Binding-site contacts:
Ligand atom C3 contacts residue ARG70 of chain 2.A at 3.9 Å.
Ligand atom C7 contacts residue ARG70 of chain 2.A at 3.9 Å.
Ligand atom C10 contacts residue ALA45 of chain 1.A at 3.5 Å (hydrophobic).
Ligand atom C11 contacts residue SER52 of chain 2.A at 3.3 Å.
Ligand atom O1 contacts residue HIS56 of chain 2.A at 3.9 Å.
Ligand atom C9 contacts residue ARG70 of chain 2.A at 3.8 Å.
Ligand atom C6 contacts residue VAL36 of chain 1.A at 3.9 Å (hydrophobic).
Ligand atom C2 contacts residue ARG70 of chain 2.A at 3.9 Å.
Ligand atom O2 contacts residue VAL66 of chain 2.A at 3.3 Å.
Ligand atom C9 contacts residue ALA42 of chain 1.A at 3.7 Å (hydrophobic).
Ligand atom C5 contacts residue TYR39 of chain 1.A at 3.9 Å (hydrophobic).
Ligand atom O1 contacts residue ARG70 of chain 2.A at 3.1 Å (salt-bridge).
Ligand atom C2 contacts residue VAL91 of chain 2.A at 3.8 Å (hydrophobic).
Ligand atom C2 contacts residue ALA42 of chain 1.A at 3.8 Å (hydrophobic).
Ligand atom C13 contacts residue VAL66 of chain 2.A at 3.4 Å (hydrophobic).
Ligand atom N1 contacts residue THR90 of chain 2.A at 3.7 Å.
Ligand atom C8 contacts residue ARG70 of chain 2.A at 3.9 Å.
Ligand atom O1 contacts residue VAL66 of chain 2.A at 3.3 Å.
Ligand atom C6 contacts residue ARG70 of chain 2.A at 3.5 Å.
Ligand atom C3 contacts residue ALA42 of chain 1.A at 3.6 Å (hydrophobic).
Ligand atom C4 contacts residue TYR39 of chain 1.A at 3.9 Å (hydrophobic).
Ligand atom C7 contacts residue VAL36 of chain 1.A at 3.9 Å (hydrophobic).
Ligand atom C3 contacts residue PRO41 of chain 1.A at 3.9 Å (hydrophobic).
Ligand atom C10 contacts residue PRO41 of chain 1.A at 3.3 Å (hydrophobic).
Ligand atom C3 contacts residue ALA45 of chain 1.A at 3.9 Å (hydrophobic).
Ligand atom C8 contacts residue VAL89 of chain 2.A at 3.5 Å (hydrophobic).
Ligand atom O2 contacts residue SER52 of chain 2.A at 3.3 Å.
Ligand atom C8 contacts residue ALA42 of chain 1.A at 3.6 Å (hydrophobic).
Ligand atom C7 contacts residue VAL89 of chain 2.A at 3.6 Å (hydrophobic).
Ligand atom C6 contacts residue SER74 of chain 2.A at 3.5 Å.
Ligand atom C13 contacts residue SER52 of chain 2.A at 3.8 Å.
Ligand atom C2 contacts residue VAL89 of chain 2.A at 3.8 Å (hydrophobic).
Ligand atom C12 contacts residue ARG70 of chain 2.A at 3.9 Å.
Ligand atom C13 contacts residue HIS56 of chain 2.A at 3.5 Å.
Ligand atom O2 contacts residue HIS56 of chain 2.A at 2.4 Å (h-bond).
Ligand atom N1 contacts residue VAL89 of chain 2.A at 2.7 Å (h-bond).
Ligand atom C7 contacts residue SER74 of chain 2.A at 3.2 Å.
Ligand atom C2 contacts residue ALA45 of chain 1.A at 3.5 Å (hydrophobic).
Ligand atom C10 contacts residue SER52 of chain 2.A at 3.6 Å.
Ligand atom C12 contacts residue SER52 of chain 2.A at 3.5 Å.

Sequence of chain 2.A:
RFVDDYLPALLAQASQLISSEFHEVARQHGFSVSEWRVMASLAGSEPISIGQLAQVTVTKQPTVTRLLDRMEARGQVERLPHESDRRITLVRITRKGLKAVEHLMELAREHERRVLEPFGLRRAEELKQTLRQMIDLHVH

Sequence of chain 1.A:
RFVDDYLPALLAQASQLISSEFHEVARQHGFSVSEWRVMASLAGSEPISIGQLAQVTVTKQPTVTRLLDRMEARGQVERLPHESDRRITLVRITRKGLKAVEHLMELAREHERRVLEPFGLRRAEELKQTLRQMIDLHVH

A protein and the small-molecule ligand that binds it are described below.
Small molecule (SMILES): O=C(O)CCCc1c[nH]c2ccccc12